Sequence of chain 1.A:
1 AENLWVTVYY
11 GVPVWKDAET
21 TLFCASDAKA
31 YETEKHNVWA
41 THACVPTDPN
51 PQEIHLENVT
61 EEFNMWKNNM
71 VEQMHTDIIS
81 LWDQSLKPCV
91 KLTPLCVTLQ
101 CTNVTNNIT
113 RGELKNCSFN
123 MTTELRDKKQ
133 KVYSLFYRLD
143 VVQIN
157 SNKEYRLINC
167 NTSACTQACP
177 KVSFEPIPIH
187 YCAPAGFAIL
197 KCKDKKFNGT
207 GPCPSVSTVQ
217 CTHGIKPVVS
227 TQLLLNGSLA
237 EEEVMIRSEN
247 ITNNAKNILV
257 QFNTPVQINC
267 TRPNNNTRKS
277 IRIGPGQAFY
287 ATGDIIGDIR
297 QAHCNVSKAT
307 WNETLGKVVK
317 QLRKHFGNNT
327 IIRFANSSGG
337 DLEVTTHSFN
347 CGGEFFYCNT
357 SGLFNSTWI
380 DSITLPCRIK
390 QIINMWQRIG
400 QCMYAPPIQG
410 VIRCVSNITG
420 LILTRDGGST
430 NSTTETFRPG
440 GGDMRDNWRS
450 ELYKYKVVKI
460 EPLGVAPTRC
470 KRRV

A protein and the small-molecule ligand that binds it are described below.
Small molecule (SMILES): CC(=O)N[C@@H]1[C@@H](O)[C@H](O)[C@@H](CO)O[C@H]1O

Binding-site contacts:
Ligand atom C7 contacts residue VAL410 of chain 1.A at 4.3 Å (hydrophobic).
Ligand atom C6 contacts residue ILE292 of chain 1.A at 4.0 Å (hydrophobic).
Ligand atom C1 contacts residue ILE292 of chain 1.A at 3.9 Å (hydrophobic).
Ligand atom C3 contacts residue ASN271 of chain 1.A at 3.8 Å.
Ligand atom N2 contacts residue ASN271 of chain 1.A at 3.0 Å (h-bond).
Ligand atom C5 contacts residue ILE292 of chain 1.A at 3.8 Å (hydrophobic).
Ligand atom C8 contacts residue VAL410 of chain 1.A at 3.7 Å (hydrophobic).
Ligand atom C1 contacts residue ASN271 of chain 1.A at 1.4 Å.
Ligand atom O7 contacts residue ASN271 of chain 1.A at 3.6 Å.
Ligand atom C7 contacts residue ASN271 of chain 1.A at 3.5 Å.
Ligand atom O5 contacts residue ASN271 of chain 1.A at 2.3 Å (h-bond).
Ligand atom O5 contacts residue ILE292 of chain 1.A at 3.4 Å.
Ligand atom C2 contacts residue ASN271 of chain 1.A at 2.5 Å.
Ligand atom C4 contacts residue ASN271 of chain 1.A at 4.3 Å.
Ligand atom O6 contacts residue ILE292 of chain 1.A at 3.8 Å.
Ligand atom C5 contacts residue ASN271 of chain 1.A at 3.7 Å.